Sequence of chain 1.A:
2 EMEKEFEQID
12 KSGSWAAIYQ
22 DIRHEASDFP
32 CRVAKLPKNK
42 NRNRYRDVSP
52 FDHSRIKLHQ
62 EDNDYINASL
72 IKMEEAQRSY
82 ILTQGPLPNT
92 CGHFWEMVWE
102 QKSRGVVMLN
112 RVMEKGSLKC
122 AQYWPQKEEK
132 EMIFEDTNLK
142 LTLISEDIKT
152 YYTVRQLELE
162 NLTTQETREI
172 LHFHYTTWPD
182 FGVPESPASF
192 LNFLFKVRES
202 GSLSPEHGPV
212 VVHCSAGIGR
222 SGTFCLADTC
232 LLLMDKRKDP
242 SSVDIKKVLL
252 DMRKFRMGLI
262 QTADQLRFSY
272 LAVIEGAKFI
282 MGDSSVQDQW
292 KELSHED

This protein binds this small molecule.
Small molecule (SMILES): O=C(O)C(=O)Nc1cc2[nH]ccc2cc1C(=O)O

Binding-site contacts:
Ligand atom C2 contacts residue PHE182 of chain 1.A at 3.6 Å (hydrophobic).
Ligand atom O19 contacts residue ASP181 of chain 1.A at 2.7 Å (salt-bridge).
Ligand atom C4 contacts residue PHE182 of chain 1.A at 3.5 Å (hydrophobic).
Ligand atom C3 contacts residue PHE182 of chain 1.A at 3.4 Å (hydrophobic).
Ligand atom O16 contacts residue ALA217 of chain 1.A at 3.3 Å (h-bond).
Ligand atom O15 contacts residue CYS215 of chain 1.A at 3.3 Å (h-bond).
Ligand atom O17 contacts residue GLY220 of chain 1.A at 2.8 Å (h-bond).
Ligand atom N11 contacts residue VAL49 of chain 1.A at 3.4 Å.
Ligand atom O20 contacts residue LYS120 of chain 1.A at 2.7 Å (salt-bridge).
Ligand atom C5 contacts residue TYR46 of chain 1.A at 3.5 Å (hydrophobic).
Ligand atom N11 contacts residue GLN262 of chain 1.A at 3.3 Å (h-bond).
Ligand atom C14 contacts residue ARG221 of chain 1.A at 3.5 Å.
Ligand atom O17 contacts residue ALA217 of chain 1.A at 3.7 Å.
Ligand atom O16 contacts residue CYS215 of chain 1.A at 3.3 Å.
Ligand atom O16 contacts residue SER216 of chain 1.A at 2.9 Å (h-bond).
Ligand atom C18 contacts residue ASP181 of chain 1.A at 3.3 Å.
Ligand atom C3 contacts residue ALA217 of chain 1.A at 3.4 Å (hydrophobic).
Ligand atom C4 contacts residue TYR46 of chain 1.A at 3.7 Å (hydrophobic).
Ligand atom O20 contacts residue TYR46 of chain 1.A at 3.0 Å (h-bond).
Ligand atom C2 contacts residue ALA217 of chain 1.A at 3.4 Å (hydrophobic).
Ligand atom O16 contacts residue ASP181 of chain 1.A at 3.5 Å (salt-bridge).
Ligand atom C14 contacts residue ASP181 of chain 1.A at 3.2 Å.
Ligand atom O16 contacts residue ARG221 of chain 1.A at 3.1 Å (salt-bridge).
Ligand atom C13 contacts residue ASP181 of chain 1.A at 3.7 Å.
Ligand atom O15 contacts residue ARG221 of chain 1.A at 2.8 Å (salt-bridge).
Ligand atom C18 contacts residue TYR46 of chain 1.A at 3.2 Å (hydrophobic).
Ligand atom N12 contacts residue ALA217 of chain 1.A at 3.5 Å.
Ligand atom O19 contacts residue SER216 of chain 1.A at 3.2 Å.
Ligand atom O17 contacts residue ILE219 of chain 1.A at 3.2 Å.
Ligand atom O19 contacts residue TYR46 of chain 1.A at 3.3 Å (h-bond).
Ligand atom O15 contacts residue ASP181 of chain 1.A at 3.6 Å (salt-bridge).
Ligand atom O19 contacts residue LYS120 of chain 1.A at 3.6 Å.
Ligand atom N12 contacts residue ASP181 of chain 1.A at 3.4 Å (salt-bridge).
Ligand atom O17 contacts residue GLN262 of chain 1.A at 3.5 Å.
Ligand atom C14 contacts residue CYS215 of chain 1.A at 3.4 Å (hydrophobic).
Ligand atom O20 contacts residue ASP181 of chain 1.A at 3.6 Å.
Ligand atom C2 contacts residue GLN262 of chain 1.A at 3.7 Å.
Ligand atom C18 contacts residue LYS120 of chain 1.A at 3.6 Å.
Ligand atom C10 contacts residue VAL49 of chain 1.A at 3.4 Å (hydrophobic).
Ligand atom C1 contacts residue GLN262 of chain 1.A at 3.7 Å.